Sequence of chain 4.A:
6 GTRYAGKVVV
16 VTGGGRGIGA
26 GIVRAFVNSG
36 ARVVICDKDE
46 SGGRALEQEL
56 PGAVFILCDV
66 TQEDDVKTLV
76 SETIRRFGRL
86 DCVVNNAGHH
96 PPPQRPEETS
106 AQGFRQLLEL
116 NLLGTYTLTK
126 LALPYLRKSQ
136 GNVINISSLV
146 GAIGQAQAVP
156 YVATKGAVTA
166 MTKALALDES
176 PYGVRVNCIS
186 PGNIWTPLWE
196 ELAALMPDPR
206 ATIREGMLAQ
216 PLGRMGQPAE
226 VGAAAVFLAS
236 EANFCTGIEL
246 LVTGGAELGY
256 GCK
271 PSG

Binding-site contacts:
Ligand atom C12 contacts residue GLN150 of chain 1.A at 3.9 Å.
Ligand atom C11 contacts residue GLN150 of chain 1.A at 3.8 Å.
Ligand atom F contacts residue PRO186 of chain 1.A at 3.7 Å.
Ligand atom C15 contacts residue NAD1 of chain 1.B at 3.6 Å.
Ligand atom O1 contacts residue TYR156 of chain 1.A at 2.4 Å (h-bond).
Ligand atom C16 contacts residue GLN150 of chain 1.A at 3.3 Å.
Ligand atom C14 contacts residue TYR156 of chain 1.A at 3.4 Å (hydrophobic).
Ligand atom C15 contacts residue HIS95 of chain 1.A at 3.4 Å.
Ligand atom C6 contacts residue LEU197 of chain 1.A at 3.6 Å (hydrophobic).
Ligand atom C17 contacts residue GLN150 of chain 1.A at 3.6 Å.
Ligand atom F contacts residue TYR255 of chain 4.A at 2.7 Å.
Ligand atom C15 contacts residue TYR156 of chain 1.A at 3.5 Å (hydrophobic).
Ligand atom C7 contacts residue TRP194 of chain 1.A at 3.4 Å (hydrophobic).
Ligand atom C17 contacts residue ALA151 of chain 1.A at 3.5 Å (hydrophobic).
Ligand atom O1 contacts residue SER143 of chain 1.A at 2.5 Å (h-bond).
Ligand atom O contacts residue LEU197 of chain 1.A at 3.5 Å.
Ligand atom O2 contacts residue ALA151 of chain 1.A at 2.7 Å (h-bond).
Ligand atom C16 contacts residue HIS95 of chain 1.A at 3.5 Å.
Ligand atom F contacts residue VAL145 of chain 1.A at 3.5 Å.
Ligand atom F contacts residue SER143 of chain 1.A at 2.8 Å.
Ligand atom C6 contacts residue TRP194 of chain 1.A at 3.4 Å (hydrophobic).
Ligand atom N contacts residue GLN150 of chain 1.A at 3.9 Å.
Ligand atom C12 contacts residue ASN188 of chain 1.A at 3.4 Å.
Ligand atom C13 contacts residue SER143 of chain 1.A at 3.5 Å.
Ligand atom C14 contacts residue NAD1 of chain 1.B at 3.2 Å.
Ligand atom O contacts residue HIS95 of chain 1.A at 3.5 Å.
Ligand atom F contacts residue NAD1 of chain 1.B at 3.7 Å.
Ligand atom C14 contacts residue SER143 of chain 1.A at 3.4 Å.
Ligand atom C10 contacts residue HIS95 of chain 1.A at 3.8 Å.
Ligand atom O1 contacts residue NAD1 of chain 1.B at 2.9 Å.
Ligand atom C18 contacts residue ALA151 of chain 1.A at 3.5 Å (hydrophobic).
Ligand atom C11 contacts residue ASN188 of chain 1.A at 3.4 Å.
Ligand atom C9 contacts residue HIS95 of chain 1.A at 3.7 Å.
Ligand atom N contacts residue LEU197 of chain 1.A at 3.9 Å.
Ligand atom C13 contacts residue NAD1 of chain 1.B at 3.5 Å.
Ligand atom C13 contacts residue TYR255 of chain 4.A at 3.5 Å (hydrophobic).
Ligand atom C7 contacts residue LEU197 of chain 1.A at 3.4 Å (hydrophobic).
Ligand atom C12 contacts residue TYR255 of chain 4.A at 3.3 Å (hydrophobic).
Ligand atom C8 contacts residue LEU197 of chain 1.A at 3.5 Å (hydrophobic).
Ligand atom O2 contacts residue GLN152 of chain 1.A at 3.8 Å.

A small-molecule ligand and the protein it binds are described below.
Small molecule (SMILES): Cc1cc(-c2cccc(C(=O)c3ccc(F)c(O)c3)n2)ccc1O

Sequence of chain 1.A:
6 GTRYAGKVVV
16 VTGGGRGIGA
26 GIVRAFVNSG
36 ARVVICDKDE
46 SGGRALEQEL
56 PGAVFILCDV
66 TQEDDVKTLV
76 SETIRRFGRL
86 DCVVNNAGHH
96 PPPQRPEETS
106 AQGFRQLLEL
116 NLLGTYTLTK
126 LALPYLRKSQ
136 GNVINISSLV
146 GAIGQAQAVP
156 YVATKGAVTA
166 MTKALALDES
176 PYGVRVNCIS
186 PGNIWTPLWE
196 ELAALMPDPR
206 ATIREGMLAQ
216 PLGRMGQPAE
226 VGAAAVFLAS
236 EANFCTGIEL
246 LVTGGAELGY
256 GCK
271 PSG